The protein below binds the small molecule below.
Small molecule (SMILES): Cc1cn([C@H]2C[C@H](O[P](=O)(O)OC[C@H]3O[C@@H](n4ccc(N)nc4=O)C[C@@H]3O[P](=O)(O)OC[C@H]3O[C@@H](n4cnc5c(=O)nc(N)[nH]c54)C[C@@H]3O[P](=O)(O)OC[C@H]3O[C@@H](n4ccc(N)nc4=O)C[C@H]3O)[C@@H](CO[P](=O)(O)O[C@H]3C[C@H](n4cnc5c(N)ncnc54)O[C@@H]3CO[P](=O)(O)O[C@H]3C[C@H](n4cnc5c(=O)nc(N)[nH]c54)O[C@@H]3CO[P](=O)(O)O[C@H]3C[C@H](n4cc(C)c(=O)[nH]c4=O)O[C@@H]3CO[P](=O)(O)O[C@H]3C[C@H](n4cnc5c(=O)nc(N)[nH]c54)O[C@@H]3CO)O2)c(=O)[nH]c1=O

Binding-site contacts:
Ligand atom N6 contacts residue DT5 of chain 1.B at 2.9 Å (h-bond).
Ligand atom C1' contacts residue ARG42 of chain 1.C at 3.0 Å.
Ligand atom C5' contacts residue TRP24 of chain 1.C at 3.3 Å (hydrophobic).
Ligand atom O6 contacts residue DC8 of chain 1.B at 3.2 Å (h-bond).
Ligand atom O4 contacts residue DC6 of chain 1.B at 3.0 Å (h-bond).
Ligand atom N2 contacts residue DC8 of chain 1.B at 2.7 Å (h-bond).
Ligand atom OP1 contacts residue LYS22 of chain 1.C at 2.7 Å (salt-bridge).
Ligand atom O6 contacts residue DC6 of chain 1.B at 2.9 Å (h-bond).
Ligand atom O4 contacts residue DA4 of chain 1.B at 2.9 Å (h-bond).
Ligand atom C4' contacts residue ARG42 of chain 1.C at 3.2 Å.
Ligand atom O2 contacts residue DG7 of chain 1.B at 2.8 Å (h-bond).
Ligand atom N1 contacts residue DC8 of chain 1.B at 3.0 Å (h-bond).
Ligand atom O6 contacts residue DT5 of chain 1.B at 3.1 Å (h-bond).
Ligand atom N3 contacts residue DG7 of chain 1.B at 3.0 Å (h-bond).
Ligand atom N3 contacts residue DG3 of chain 1.B at 2.7 Å (h-bond).
Ligand atom N1 contacts residue DC6 of chain 1.B at 2.9 Å (h-bond).
Ligand atom N6 contacts residue DA4 of chain 1.B at 3.3 Å (h-bond).
Ligand atom N3 contacts residue DG3 of chain 1.B at 3.2 Å (h-bond).
Ligand atom N3 contacts residue TRP24 of chain 1.C at 3.1 Å (h-bond).
Ligand atom N2 contacts residue DG3 of chain 1.B at 3.2 Å (h-bond).
Ligand atom O4' contacts residue ARG42 of chain 1.C at 2.7 Å (salt-bridge).
Ligand atom O6 contacts residue DT2 of chain 1.B at 2.7 Å (h-bond).
Ligand atom O2 contacts residue DG3 of chain 1.B at 2.8 Å (h-bond).
Ligand atom N3 contacts residue DG1 of chain 1.B at 2.9 Å (h-bond).
Ligand atom O3' contacts residue LYS22 of chain 1.C at 3.1 Å (salt-bridge).
Ligand atom N2 contacts residue SER31 of chain 1.C at 2.9 Å (h-bond).
Ligand atom N1 contacts residue DT5 of chain 1.B at 2.8 Å (h-bond).
Ligand atom N2 contacts residue MET29 of chain 1.C at 3.3 Å.
Ligand atom C4' contacts residue TRP24 of chain 1.C at 3.4 Å (hydrophobic).
Ligand atom O4' contacts residue TRP24 of chain 1.C at 3.1 Å.
Ligand atom C2 contacts residue DT5 of chain 1.B at 3.4 Å.
Ligand atom C2 contacts residue DG3 of chain 1.B at 3.2 Å.
Ligand atom O2 contacts residue VAL26 of chain 1.C at 3.4 Å.
Ligand atom N4 contacts residue DG1 of chain 1.B at 2.9 Å (h-bond).
Ligand atom N1 contacts residue DT2 of chain 1.B at 2.7 Å (h-bond).
Ligand atom N4 contacts residue DG3 of chain 1.B at 2.7 Å (h-bond).
Ligand atom N3 contacts residue DA4 of chain 1.B at 2.9 Å (h-bond).
Ligand atom O2 contacts residue DG1 of chain 1.B at 2.7 Å (h-bond).
Ligand atom C6 contacts residue DT2 of chain 1.B at 3.3 Å.
Ligand atom N2 contacts residue DC6 of chain 1.B at 2.6 Å (h-bond).

Sequence of chain 1.C:
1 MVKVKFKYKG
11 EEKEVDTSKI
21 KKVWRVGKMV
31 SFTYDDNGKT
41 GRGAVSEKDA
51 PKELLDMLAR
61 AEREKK